A small-molecule ligand and the protein it binds are described below.
Small molecule (SMILES): CC(=O)N[C@@H]1[C@@H](O)[C@H](O)[C@@H](CO)O[C@H]1O

Binding-site contacts:
Ligand atom C2 contacts residue ASN82 of chain 1.L at 2.6 Å.
Ligand atom N2 contacts residue GLU72 of chain 1.L at 3.8 Å.
Ligand atom O3 contacts residue GLU72 of chain 1.L at 3.8 Å.
Ligand atom C4 contacts residue ASN82 of chain 1.L at 4.4 Å.
Ligand atom C8 contacts residue LYS75 of chain 1.L at 4.0 Å.
Ligand atom C8 contacts residue GLY78 of chain 1.L at 4.1 Å.
Ligand atom O5 contacts residue ASN82 of chain 1.L at 2.5 Å (h-bond).
Ligand atom C7 contacts residue GLU72 of chain 1.L at 3.6 Å.
Ligand atom O7 contacts residue GLU72 of chain 1.L at 4.4 Å.
Ligand atom O7 contacts residue ASN79 of chain 1.L at 3.4 Å (h-bond).
Ligand atom C7 contacts residue ASN79 of chain 1.L at 3.8 Å.
Ligand atom C7 contacts residue ASN82 of chain 1.L at 3.6 Å.
Ligand atom C8 contacts residue GLU72 of chain 1.L at 3.1 Å.
Ligand atom C3 contacts residue ASN82 of chain 1.L at 4.0 Å.
Ligand atom C5 contacts residue ASN82 of chain 1.L at 3.8 Å.
Ligand atom N2 contacts residue ASN82 of chain 1.L at 3.0 Å (h-bond).
Ligand atom O7 contacts residue ASN82 of chain 1.L at 3.7 Å.
Ligand atom C8 contacts residue ASN79 of chain 1.L at 3.5 Å.
Ligand atom C1 contacts residue ASN82 of chain 1.L at 1.5 Å.

Sequence of chain 1.L:
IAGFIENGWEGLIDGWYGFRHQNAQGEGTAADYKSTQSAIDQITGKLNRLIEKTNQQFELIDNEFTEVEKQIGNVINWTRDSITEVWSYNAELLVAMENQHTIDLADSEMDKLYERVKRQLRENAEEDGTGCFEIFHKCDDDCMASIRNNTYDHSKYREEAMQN